Binding-site contacts:
Ligand atom O5 contacts residue ASN259 of chain 3.B at 2.4 Å (h-bond).
Ligand atom C4 contacts residue ASN259 of chain 3.B at 4.2 Å.
Ligand atom N2 contacts residue ASN259 of chain 3.B at 2.9 Å (h-bond).
Ligand atom C5 contacts residue ASN259 of chain 3.B at 3.7 Å.
Ligand atom O5 contacts residue THR116 of chain 3.A at 2.6 Å (h-bond).
Ligand atom C1 contacts residue THR116 of chain 3.A at 3.3 Å.
Ligand atom C5 contacts residue THR116 of chain 3.A at 3.5 Å.
Ligand atom O6 contacts residue LYS115 of chain 3.A at 4.4 Å.
Ligand atom C2 contacts residue ASN259 of chain 3.B at 2.4 Å.
Ligand atom C6 contacts residue THR116 of chain 3.A at 3.5 Å.
Ligand atom C8 contacts residue ASN259 of chain 3.B at 4.1 Å.
Ligand atom C1 contacts residue ASN259 of chain 3.B at 1.4 Å.
Ligand atom C3 contacts residue ASN259 of chain 3.B at 3.8 Å.
Ligand atom C6 contacts residue PHE118 of chain 3.A at 4.4 Å (hydrophobic).
Ligand atom C7 contacts residue ASN259 of chain 3.B at 3.1 Å.
Ligand atom O7 contacts residue ASN259 of chain 3.B at 3.0 Å (h-bond).
Ligand atom O6 contacts residue PHE118 of chain 3.A at 3.9 Å.
Ligand atom C6 contacts residue LYS115 of chain 3.A at 3.9 Å.

Sequence of chain 3.A:
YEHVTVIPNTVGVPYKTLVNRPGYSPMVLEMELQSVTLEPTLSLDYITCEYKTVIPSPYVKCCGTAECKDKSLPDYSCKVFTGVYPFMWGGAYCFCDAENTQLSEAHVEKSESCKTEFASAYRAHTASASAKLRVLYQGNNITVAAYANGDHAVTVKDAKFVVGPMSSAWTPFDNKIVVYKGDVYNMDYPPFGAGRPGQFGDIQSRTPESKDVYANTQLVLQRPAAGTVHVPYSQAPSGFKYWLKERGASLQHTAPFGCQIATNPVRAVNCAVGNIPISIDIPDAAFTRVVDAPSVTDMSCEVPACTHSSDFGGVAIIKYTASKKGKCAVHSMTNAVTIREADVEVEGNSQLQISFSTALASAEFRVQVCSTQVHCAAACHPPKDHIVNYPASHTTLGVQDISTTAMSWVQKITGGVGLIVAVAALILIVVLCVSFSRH

Sequence of chain 3.B:
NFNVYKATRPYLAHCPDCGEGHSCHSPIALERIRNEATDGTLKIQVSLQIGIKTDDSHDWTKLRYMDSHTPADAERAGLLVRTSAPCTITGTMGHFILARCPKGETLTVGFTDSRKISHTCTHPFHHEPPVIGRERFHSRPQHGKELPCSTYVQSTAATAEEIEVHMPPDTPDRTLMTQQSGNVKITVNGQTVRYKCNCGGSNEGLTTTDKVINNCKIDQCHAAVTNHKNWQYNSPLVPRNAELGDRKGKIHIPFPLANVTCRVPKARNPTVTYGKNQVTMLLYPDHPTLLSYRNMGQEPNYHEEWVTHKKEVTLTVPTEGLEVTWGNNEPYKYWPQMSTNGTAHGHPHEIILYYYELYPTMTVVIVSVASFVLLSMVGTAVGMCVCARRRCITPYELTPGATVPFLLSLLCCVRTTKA

The protein below binds the small molecule below.
Small molecule (SMILES): CC(=O)N[C@@H]1[C@@H](O)[C@H](O)[C@@H](CO)O[C@H]1O